Sequence of chain 1.C:
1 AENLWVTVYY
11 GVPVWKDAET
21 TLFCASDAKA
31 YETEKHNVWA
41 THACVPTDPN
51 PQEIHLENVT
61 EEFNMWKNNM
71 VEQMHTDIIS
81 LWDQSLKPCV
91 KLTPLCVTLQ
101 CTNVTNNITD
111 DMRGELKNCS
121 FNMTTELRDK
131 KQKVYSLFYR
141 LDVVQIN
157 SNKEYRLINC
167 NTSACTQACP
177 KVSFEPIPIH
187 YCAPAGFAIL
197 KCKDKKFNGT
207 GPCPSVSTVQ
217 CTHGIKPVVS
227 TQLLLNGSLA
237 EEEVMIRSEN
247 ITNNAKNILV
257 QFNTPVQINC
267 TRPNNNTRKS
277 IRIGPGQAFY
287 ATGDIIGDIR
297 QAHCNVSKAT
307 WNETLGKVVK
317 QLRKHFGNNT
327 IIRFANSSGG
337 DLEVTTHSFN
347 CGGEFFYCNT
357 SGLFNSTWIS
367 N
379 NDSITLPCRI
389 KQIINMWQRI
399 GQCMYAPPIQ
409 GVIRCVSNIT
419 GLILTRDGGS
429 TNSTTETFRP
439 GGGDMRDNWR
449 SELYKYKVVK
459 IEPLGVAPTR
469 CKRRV

The small molecule below binds the protein below.
Small molecule (SMILES): CC(=O)N[C@H]1[C@H](O[C@H]2[C@H](O)[C@@H](NC(C)=O)CO[C@@H]2CO)O[C@H](CO)[C@@H](O)[C@@H]1O

Binding-site contacts:
Ligand atom O7 contacts residue ASN103 of chain 1.C at 3.4 Å (h-bond).
Ligand atom C3 contacts residue ASN103 of chain 1.C at 3.8 Å.
Ligand atom C7 contacts residue ASN103 of chain 1.C at 3.3 Å.
Ligand atom N2 contacts residue ASN103 of chain 1.C at 2.8 Å (h-bond).
Ligand atom O6 contacts residue LYS117 of chain 1.C at 3.5 Å (salt-bridge).
Ligand atom C6 contacts residue ARG140 of chain 1.C at 4.3 Å.
Ligand atom O6 contacts residue ARG140 of chain 1.C at 3.2 Å (salt-bridge).
Ligand atom O6 contacts residue ASN103 of chain 1.C at 4.1 Å.
Ligand atom C1 contacts residue ASN103 of chain 1.C at 1.4 Å.
Ligand atom C8 contacts residue ASN103 of chain 1.C at 4.3 Å.
Ligand atom O5 contacts residue ASN103 of chain 1.C at 2.4 Å (h-bond).
Ligand atom C2 contacts residue ASN103 of chain 1.C at 2.4 Å.
Ligand atom C5 contacts residue ASN103 of chain 1.C at 3.7 Å.
Ligand atom C4 contacts residue ASN103 of chain 1.C at 4.2 Å.
Ligand atom O6 contacts residue TYR161 of chain 1.C at 4.2 Å.